Binding-site contacts:
Ligand atom C contacts residue MET133 of chain 1.H at 3.8 Å (hydrophobic).
Ligand atom C contacts residue CYS206 of chain 1.G at 3.7 Å (hydrophobic).
Ligand atom O1 contacts residue TRP72 of chain 1.H at 3.8 Å.
Ligand atom C11 contacts residue TYR108 of chain 1.G at 3.3 Å (hydrophobic).
Ligand atom C11 contacts residue TRP162 of chain 1.G at 3.3 Å (hydrophobic).
Ligand atom C11 contacts residue TYR211 of chain 1.G at 3.1 Å (hydrophobic).
Ligand atom C2 contacts residue MET133 of chain 1.H at 4.0 Å (hydrophobic).
Ligand atom C3 contacts residue MET133 of chain 1.H at 3.9 Å (hydrophobic).
Ligand atom C3 contacts residue GLN74 of chain 1.H at 4.0 Å.
Ligand atom C4 contacts residue CYS206 of chain 1.G at 3.4 Å (hydrophobic).
Ligand atom C9 contacts residue MET133 of chain 1.H at 3.5 Å (hydrophobic).
Ligand atom N contacts residue TRP162 of chain 1.G at 3.1 Å (h-bond).
Ligand atom BR contacts residue GLN74 of chain 1.H at 3.9 Å.
Ligand atom BR contacts residue CYS206 of chain 1.G at 4.1 Å.
Ligand atom N contacts residue SER161 of chain 1.G at 3.6 Å.
Ligand atom C11 contacts residue SER161 of chain 1.G at 3.7 Å.
Ligand atom C7 contacts residue TYR204 of chain 1.G at 3.7 Å (hydrophobic).
Ligand atom C10 contacts residue TRP162 of chain 1.G at 3.2 Å (hydrophobic).
Ligand atom C5 contacts residue MET133 of chain 1.H at 3.9 Å (hydrophobic).
Ligand atom C6 contacts residue TYR204 of chain 1.G at 3.7 Å (hydrophobic).
Ligand atom C1 contacts residue CYS206 of chain 1.G at 3.8 Å (hydrophobic).
Ligand atom C4 contacts residue CYS207 of chain 1.G at 4.0 Å (hydrophobic).
Ligand atom C12 contacts residue TYR211 of chain 1.G at 3.1 Å (hydrophobic).
Ligand atom C4 contacts residue MET133 of chain 1.H at 3.7 Å (hydrophobic).
Ligand atom C4 contacts residue GLN74 of chain 1.H at 3.4 Å.
Ligand atom BR contacts residue TYR183 of chain 1.H at 3.9 Å.
Ligand atom C12 contacts residue TRP162 of chain 1.G at 3.5 Å (hydrophobic).
Ligand atom C9 contacts residue TRP162 of chain 1.G at 3.4 Å (hydrophobic).
Ligand atom C10 contacts residue TYR108 of chain 1.G at 3.5 Å (hydrophobic).
Ligand atom BR contacts residue ASP179 of chain 1.H at 3.0 Å.
Ligand atom O1 contacts residue TYR204 of chain 1.G at 3.4 Å.
Ligand atom C contacts residue CYS207 of chain 1.G at 3.9 Å (hydrophobic).
Ligand atom C3 contacts residue CYS206 of chain 1.G at 3.4 Å (hydrophobic).
Ligand atom C2 contacts residue CYS206 of chain 1.G at 3.6 Å (hydrophobic).
Ligand atom C5 contacts residue CYS207 of chain 1.G at 3.6 Å (hydrophobic).
Ligand atom C8 contacts residue TRP162 of chain 1.G at 4.1 Å (hydrophobic).
Ligand atom N contacts residue TYR108 of chain 1.G at 2.5 Å (h-bond).
Ligand atom C1 contacts residue MET133 of chain 1.H at 3.8 Å (hydrophobic).
Ligand atom BR contacts residue LYS53 of chain 1.H at 3.6 Å.
Ligand atom C5 contacts residue CYS206 of chain 1.G at 3.6 Å (hydrophobic).

Sequence of chain 1.H:
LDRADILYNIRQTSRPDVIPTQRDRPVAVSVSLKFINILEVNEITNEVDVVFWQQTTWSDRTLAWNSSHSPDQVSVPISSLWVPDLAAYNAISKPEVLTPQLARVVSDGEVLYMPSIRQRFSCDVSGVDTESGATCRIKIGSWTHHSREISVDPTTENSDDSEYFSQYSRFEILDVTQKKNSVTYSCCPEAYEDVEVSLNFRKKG

The small molecule below binds the protein below.
Small molecule (SMILES): O=C1CC2(CCNCC2)Oc2ccc(Br)cc21

Sequence of chain 1.G:
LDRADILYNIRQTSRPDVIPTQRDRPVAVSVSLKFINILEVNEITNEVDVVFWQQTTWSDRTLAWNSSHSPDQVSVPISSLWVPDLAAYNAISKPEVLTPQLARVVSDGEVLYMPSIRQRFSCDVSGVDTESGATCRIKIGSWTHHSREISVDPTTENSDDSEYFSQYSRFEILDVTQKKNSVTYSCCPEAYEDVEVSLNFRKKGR